Sequence of chain 1.C:
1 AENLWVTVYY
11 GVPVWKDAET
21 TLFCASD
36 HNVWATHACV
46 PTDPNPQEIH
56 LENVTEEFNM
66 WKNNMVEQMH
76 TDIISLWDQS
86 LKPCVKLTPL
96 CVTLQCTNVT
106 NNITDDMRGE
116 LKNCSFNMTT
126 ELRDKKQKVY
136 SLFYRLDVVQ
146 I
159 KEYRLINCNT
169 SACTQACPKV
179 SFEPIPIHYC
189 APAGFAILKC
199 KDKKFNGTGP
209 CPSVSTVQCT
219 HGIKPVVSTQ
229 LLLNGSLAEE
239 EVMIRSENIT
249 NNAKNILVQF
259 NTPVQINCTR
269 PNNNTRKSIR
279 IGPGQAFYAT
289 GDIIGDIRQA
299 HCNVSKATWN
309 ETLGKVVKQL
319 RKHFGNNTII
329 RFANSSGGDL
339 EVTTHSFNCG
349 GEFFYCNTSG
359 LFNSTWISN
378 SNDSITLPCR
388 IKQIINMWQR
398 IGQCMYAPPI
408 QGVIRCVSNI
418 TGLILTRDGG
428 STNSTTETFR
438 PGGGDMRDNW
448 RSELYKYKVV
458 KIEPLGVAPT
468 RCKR

This protein binds this small molecule.
Small molecule (SMILES): CC(=O)N[C@H]1[C@H](O[C@H]2[C@H](O)[C@@H](NC(C)=O)CO[C@@H]2CO)O[C@H](CO)[C@@H](O)[C@@H]1O

Binding-site contacts:
Ligand atom O7 contacts residue PHE121 of chain 1.C at 4.3 Å.
Ligand atom C7 contacts residue PHE121 of chain 1.C at 4.2 Å (hydrophobic).
Ligand atom O6 contacts residue ASN122 of chain 1.C at 4.4 Å.
Ligand atom C8 contacts residue ASN122 of chain 1.C at 4.2 Å.
Ligand atom C3 contacts residue ASN122 of chain 1.C at 3.8 Å.
Ligand atom C7 contacts residue SER120 of chain 1.C at 4.5 Å.
Ligand atom O7 contacts residue THR98 of chain 1.C at 4.2 Å.
Ligand atom C7 contacts residue GLN100 of chain 1.C at 4.2 Å.
Ligand atom C2 contacts residue ASN122 of chain 1.C at 2.5 Å.
Ligand atom O5 contacts residue ASN122 of chain 1.C at 2.3 Å (h-bond).
Ligand atom C5 contacts residue ASN122 of chain 1.C at 3.6 Å.
Ligand atom O7 contacts residue ASN122 of chain 1.C at 3.5 Å (h-bond).
Ligand atom C7 contacts residue ASN122 of chain 1.C at 3.5 Å.
Ligand atom C8 contacts residue SER120 of chain 1.C at 3.3 Å.
Ligand atom C4 contacts residue ASN122 of chain 1.C at 4.2 Å.
Ligand atom O7 contacts residue GLN100 of chain 1.C at 4.1 Å.
Ligand atom C1 contacts residue ASN122 of chain 1.C at 1.4 Å.
Ligand atom C8 contacts residue GLN100 of chain 1.C at 3.8 Å.
Ligand atom N2 contacts residue ASN122 of chain 1.C at 3.0 Å (h-bond).
Ligand atom C8 contacts residue LYS133 of chain 1.C at 4.4 Å.
Ligand atom C8 contacts residue PHE121 of chain 1.C at 3.6 Å (hydrophobic).